Sequence of chain 1.A:
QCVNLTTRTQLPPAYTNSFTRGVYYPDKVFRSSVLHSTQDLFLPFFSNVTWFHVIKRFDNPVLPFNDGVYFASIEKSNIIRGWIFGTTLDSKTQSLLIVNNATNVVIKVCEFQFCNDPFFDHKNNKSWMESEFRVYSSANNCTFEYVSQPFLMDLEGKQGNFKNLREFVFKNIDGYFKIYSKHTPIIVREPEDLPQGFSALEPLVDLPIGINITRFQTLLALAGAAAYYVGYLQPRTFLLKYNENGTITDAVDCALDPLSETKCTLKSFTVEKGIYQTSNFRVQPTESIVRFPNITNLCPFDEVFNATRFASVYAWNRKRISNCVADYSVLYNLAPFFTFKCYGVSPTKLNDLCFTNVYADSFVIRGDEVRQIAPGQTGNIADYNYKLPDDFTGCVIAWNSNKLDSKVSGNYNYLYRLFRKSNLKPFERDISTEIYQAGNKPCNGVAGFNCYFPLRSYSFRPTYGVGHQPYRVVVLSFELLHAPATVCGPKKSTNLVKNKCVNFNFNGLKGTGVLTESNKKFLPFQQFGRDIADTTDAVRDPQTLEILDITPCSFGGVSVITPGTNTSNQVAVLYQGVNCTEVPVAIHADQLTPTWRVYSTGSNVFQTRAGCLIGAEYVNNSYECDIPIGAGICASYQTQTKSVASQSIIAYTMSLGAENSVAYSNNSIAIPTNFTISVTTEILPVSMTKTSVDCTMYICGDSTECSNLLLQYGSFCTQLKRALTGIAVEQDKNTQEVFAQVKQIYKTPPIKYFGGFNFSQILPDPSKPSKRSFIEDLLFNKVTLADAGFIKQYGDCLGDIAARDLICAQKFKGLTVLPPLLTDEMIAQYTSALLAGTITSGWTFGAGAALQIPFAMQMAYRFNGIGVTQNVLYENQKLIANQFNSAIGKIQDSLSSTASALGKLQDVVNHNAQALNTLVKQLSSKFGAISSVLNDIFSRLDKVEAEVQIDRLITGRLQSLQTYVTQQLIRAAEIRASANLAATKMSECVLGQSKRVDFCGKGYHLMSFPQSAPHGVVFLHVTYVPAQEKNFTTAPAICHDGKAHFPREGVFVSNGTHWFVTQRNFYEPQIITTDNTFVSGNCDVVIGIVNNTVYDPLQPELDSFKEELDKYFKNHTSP

This small molecule binds to this protein.
Small molecule (SMILES): CC(=O)N[C@H]1[C@H](O[C@H]2[C@H](O)[C@@H](NC(C)=O)CO[C@@H]2CO)O[C@H](CO)[C@@H](O[C@H]2O[C@H](CO)[C@@H](O)[C@H](O)[C@@H]2O)[C@@H]1O

Sequence of chain 1.C:
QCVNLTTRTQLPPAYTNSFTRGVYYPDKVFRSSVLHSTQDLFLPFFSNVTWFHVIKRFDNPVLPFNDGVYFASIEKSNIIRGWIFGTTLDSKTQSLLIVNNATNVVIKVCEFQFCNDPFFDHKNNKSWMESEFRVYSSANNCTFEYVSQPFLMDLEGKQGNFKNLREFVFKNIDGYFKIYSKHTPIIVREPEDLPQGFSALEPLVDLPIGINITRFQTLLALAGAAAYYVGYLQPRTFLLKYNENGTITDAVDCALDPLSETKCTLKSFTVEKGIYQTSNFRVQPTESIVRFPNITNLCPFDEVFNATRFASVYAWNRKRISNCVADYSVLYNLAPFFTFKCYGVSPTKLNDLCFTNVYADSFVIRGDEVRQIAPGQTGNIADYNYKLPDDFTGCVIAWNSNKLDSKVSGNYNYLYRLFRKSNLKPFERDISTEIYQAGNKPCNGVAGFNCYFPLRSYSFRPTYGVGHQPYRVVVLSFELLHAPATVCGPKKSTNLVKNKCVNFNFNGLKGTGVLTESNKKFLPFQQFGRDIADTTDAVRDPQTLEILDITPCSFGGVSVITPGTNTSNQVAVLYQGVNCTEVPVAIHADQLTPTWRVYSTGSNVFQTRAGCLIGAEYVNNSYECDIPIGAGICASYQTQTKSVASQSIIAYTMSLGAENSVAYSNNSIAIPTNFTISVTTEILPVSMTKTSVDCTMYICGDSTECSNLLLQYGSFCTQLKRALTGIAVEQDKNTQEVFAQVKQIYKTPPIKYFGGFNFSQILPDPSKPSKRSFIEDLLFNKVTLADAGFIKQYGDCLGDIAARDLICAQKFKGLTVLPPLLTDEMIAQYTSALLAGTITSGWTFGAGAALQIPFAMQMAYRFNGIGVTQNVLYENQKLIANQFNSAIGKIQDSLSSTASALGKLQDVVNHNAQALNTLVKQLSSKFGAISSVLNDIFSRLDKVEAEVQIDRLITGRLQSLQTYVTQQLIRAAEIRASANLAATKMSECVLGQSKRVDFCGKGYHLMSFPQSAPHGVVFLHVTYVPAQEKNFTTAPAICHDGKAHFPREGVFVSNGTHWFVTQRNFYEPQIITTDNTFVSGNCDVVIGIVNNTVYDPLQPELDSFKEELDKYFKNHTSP

Binding-site contacts:
Ligand atom O5 contacts residue THR233 of chain 1.A at 4.4 Å.
Ligand atom C7 contacts residue GLU462 of chain 1.C at 3.6 Å.
Ligand atom O7 contacts residue ARG454 of chain 1.C at 3.3 Å (salt-bridge).
Ligand atom O7 contacts residue GLU462 of chain 1.C at 3.1 Å (salt-bridge).
Ligand atom O5 contacts residue THR106 of chain 1.A at 4.4 Å.
Ligand atom N2 contacts residue ASN231 of chain 1.A at 3.2 Å (h-bond).
Ligand atom C7 contacts residue ARG454 of chain 1.C at 4.1 Å.
Ligand atom C8 contacts residue THR233 of chain 1.A at 4.1 Å.
Ligand atom C6 contacts residue LYS455 of chain 1.C at 4.0 Å.
Ligand atom O5 contacts residue ASN231 of chain 1.A at 2.3 Å (h-bond).
Ligand atom C3 contacts residue ASN231 of chain 1.A at 3.9 Å.
Ligand atom C7 contacts residue LYS459 of chain 1.C at 4.4 Å.
Ligand atom C4 contacts residue ASN231 of chain 1.A at 4.3 Å.
Ligand atom O7 contacts residue ASN231 of chain 1.A at 3.8 Å.
Ligand atom C8 contacts residue LYS459 of chain 1.C at 2.9 Å.
Ligand atom C1 contacts residue ASN231 of chain 1.A at 1.5 Å.
Ligand atom C8 contacts residue ASN457 of chain 1.C at 4.4 Å.
Ligand atom C2 contacts residue ASN231 of chain 1.A at 2.8 Å.
Ligand atom C6 contacts residue THR106 of chain 1.A at 4.1 Å.
Ligand atom C8 contacts residue LEU458 of chain 1.C at 4.3 Å (hydrophobic).
Ligand atom C8 contacts residue GLU462 of chain 1.C at 3.4 Å.
Ligand atom C7 contacts residue ASN231 of chain 1.A at 3.7 Å.
Ligand atom O6 contacts residue THR106 of chain 1.A at 3.7 Å.
Ligand atom C5 contacts residue THR233 of chain 1.A at 4.5 Å.
Ligand atom O3 contacts residue SER456 of chain 1.C at 3.7 Å.
Ligand atom C5 contacts residue ASN231 of chain 1.A at 3.5 Å.